The small molecule below binds the protein below.
Small molecule (SMILES): CC(=O)N[C@@H]1[C@@H](O)[C@H](O)[C@@H](CO)O[C@H]1O

Binding-site contacts:
Ligand atom O7 contacts residue ASN49 of chain 1.D at 4.2 Å.
Ligand atom C7 contacts residue ASN49 of chain 1.D at 3.7 Å.
Ligand atom C5 contacts residue ASN49 of chain 1.D at 2.9 Å.
Ligand atom C4 contacts residue GLN52 of chain 1.D at 3.9 Å.
Ligand atom O4 contacts residue GLN52 of chain 1.D at 4.0 Å.
Ligand atom C3 contacts residue ASN49 of chain 1.D at 3.2 Å.
Ligand atom C2 contacts residue GLN52 of chain 1.D at 3.9 Å.
Ligand atom N2 contacts residue ASN49 of chain 1.D at 2.8 Å (h-bond).
Ligand atom N2 contacts residue GLN52 of chain 1.D at 3.8 Å.
Ligand atom C6 contacts residue ASN49 of chain 1.D at 4.2 Å.
Ligand atom O3 contacts residue GLN52 of chain 1.D at 4.1 Å.
Ligand atom C2 contacts residue ASN49 of chain 1.D at 2.5 Å.
Ligand atom C8 contacts residue THR51 of chain 1.D at 4.1 Å.
Ligand atom C1 contacts residue GLN52 of chain 1.D at 4.0 Å.
Ligand atom O5 contacts residue ASN49 of chain 1.D at 2.4 Å (h-bond).
Ligand atom C4 contacts residue ASN49 of chain 1.D at 3.7 Å.
Ligand atom C8 contacts residue ASN49 of chain 1.D at 4.0 Å.
Ligand atom C5 contacts residue GLN52 of chain 1.D at 3.9 Å.
Ligand atom C1 contacts residue ASN49 of chain 1.D at 1.4 Å.
Ligand atom C3 contacts residue GLN52 of chain 1.D at 3.2 Å.

Sequence of chain 1.D:
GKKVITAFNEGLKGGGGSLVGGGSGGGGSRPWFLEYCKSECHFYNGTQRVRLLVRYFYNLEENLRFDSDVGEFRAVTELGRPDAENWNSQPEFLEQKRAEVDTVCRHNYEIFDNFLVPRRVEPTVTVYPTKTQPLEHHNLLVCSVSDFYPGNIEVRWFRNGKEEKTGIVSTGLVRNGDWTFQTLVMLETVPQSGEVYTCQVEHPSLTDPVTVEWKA